This small molecule binds to this protein.
Small molecule (SMILES): Fc1cccc(CCNCCNc2ccnc(-n3ccnc3)n2)c1

Sequence of chain 1.B:
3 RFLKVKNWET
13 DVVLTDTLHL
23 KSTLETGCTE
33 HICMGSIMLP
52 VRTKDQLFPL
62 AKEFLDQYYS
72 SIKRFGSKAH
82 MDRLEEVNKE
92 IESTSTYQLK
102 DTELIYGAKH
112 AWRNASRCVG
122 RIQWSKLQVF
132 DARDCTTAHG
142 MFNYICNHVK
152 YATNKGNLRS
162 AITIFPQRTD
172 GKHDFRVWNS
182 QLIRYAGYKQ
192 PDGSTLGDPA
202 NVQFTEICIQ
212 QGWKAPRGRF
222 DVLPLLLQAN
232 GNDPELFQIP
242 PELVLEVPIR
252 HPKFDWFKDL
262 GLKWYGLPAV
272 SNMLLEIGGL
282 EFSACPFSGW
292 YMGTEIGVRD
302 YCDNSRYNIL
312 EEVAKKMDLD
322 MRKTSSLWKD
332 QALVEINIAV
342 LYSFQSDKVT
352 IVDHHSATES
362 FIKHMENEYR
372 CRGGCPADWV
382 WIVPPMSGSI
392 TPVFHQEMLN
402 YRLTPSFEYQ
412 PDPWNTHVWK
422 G

Sequence of chain 1.A:
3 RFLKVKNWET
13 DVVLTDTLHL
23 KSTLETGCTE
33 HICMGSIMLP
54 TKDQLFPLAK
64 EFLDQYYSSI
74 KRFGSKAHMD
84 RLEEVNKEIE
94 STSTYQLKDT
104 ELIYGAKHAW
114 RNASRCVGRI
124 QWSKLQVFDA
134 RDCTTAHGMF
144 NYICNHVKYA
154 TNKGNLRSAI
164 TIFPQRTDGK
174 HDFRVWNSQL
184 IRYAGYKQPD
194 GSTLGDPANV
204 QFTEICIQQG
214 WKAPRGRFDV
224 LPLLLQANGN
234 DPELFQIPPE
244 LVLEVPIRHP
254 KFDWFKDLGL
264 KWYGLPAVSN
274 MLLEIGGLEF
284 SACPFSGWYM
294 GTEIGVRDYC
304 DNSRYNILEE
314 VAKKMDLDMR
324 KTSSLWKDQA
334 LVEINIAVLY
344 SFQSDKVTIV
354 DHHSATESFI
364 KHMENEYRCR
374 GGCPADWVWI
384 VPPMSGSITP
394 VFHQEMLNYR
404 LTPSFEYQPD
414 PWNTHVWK

Binding-site contacts:
Ligand atom C22 contacts residue HEM1 of chain 1.H at 3.2 Å.
Ligand atom F7' contacts residue MET40 of chain 1.B at 3.0 Å.
Ligand atom C18 contacts residue GLN182 of chain 1.B at 4.0 Å.
Ligand atom C12 contacts residue GLU296 of chain 1.B at 3.9 Å.
Ligand atom N11 contacts residue VAL271 of chain 1.B at 3.7 Å.
Ligand atom N13 contacts residue GLU296 of chain 1.B at 3.9 Å.
Ligand atom N11 contacts residue PRO269 of chain 1.B at 3.3 Å.
Ligand atom C16 contacts residue PRO269 of chain 1.B at 3.7 Å (hydrophobic).
Ligand atom C02 contacts residue HEM1 of chain 1.H at 3.2 Å.
Ligand atom N17 contacts residue HEM1 of chain 1.H at 2.8 Å (h-bond).
Ligand atom C4' contacts residue LEU41 of chain 1.B at 3.8 Å (hydrophobic).
Ligand atom N13 contacts residue HEM1 of chain 1.H at 3.8 Å.
Ligand atom F7' contacts residue TYR410 of chain 1.B at 3.8 Å.
Ligand atom C2' contacts residue TYR410 of chain 1.B at 3.6 Å (hydrophobic).
Ligand atom C16 contacts residue VAL271 of chain 1.B at 4.0 Å (hydrophobic).
Ligand atom C3' contacts residue MET40 of chain 1.B at 3.6 Å (hydrophobic).
Ligand atom N11 contacts residue ALA270 of chain 1.B at 3.9 Å.
Ligand atom C14 contacts residue HEM1 of chain 1.H at 3.8 Å.
Ligand atom C5' contacts residue TRP10 of chain 1.A at 3.8 Å (hydrophobic).
Ligand atom C04 contacts residue PRO269 of chain 1.B at 3.5 Å (hydrophobic).
Ligand atom C2' contacts residue MET40 of chain 1.B at 3.9 Å (hydrophobic).
Ligand atom C19 contacts residue HEM1 of chain 1.H at 3.3 Å.
Ligand atom C05 contacts residue PHE288 of chain 1.B at 4.0 Å (hydrophobic).
Ligand atom C4' contacts residue TRP10 of chain 1.A at 3.9 Å (hydrophobic).
Ligand atom C3' contacts residue LEU41 of chain 1.B at 3.8 Å (hydrophobic).
Ligand atom F7' contacts residue LEU41 of chain 1.B at 3.1 Å.
Ligand atom C5' contacts residue MET40 of chain 1.B at 4.0 Å (hydrophobic).
Ligand atom C12 contacts residue VAL271 of chain 1.B at 3.4 Å (hydrophobic).
Ligand atom N20 contacts residue HEM1 of chain 1.H at 3.0 Å (h-bond).
Ligand atom C16 contacts residue GLN182 of chain 1.B at 3.3 Å.
Ligand atom N03 contacts residue VAL271 of chain 1.B at 3.8 Å.
Ligand atom C18 contacts residue HEM1 of chain 1.H at 3.6 Å.
Ligand atom N13 contacts residue VAL271 of chain 1.B at 3.4 Å.
Ligand atom F7' contacts residue ARG118 of chain 1.B at 3.6 Å.
Ligand atom N01 contacts residue HEM1 of chain 1.H at 2.3 Å.
Ligand atom C4' contacts residue MET40 of chain 1.B at 3.6 Å (hydrophobic).
Ligand atom C21 contacts residue HEM1 of chain 1.H at 3.9 Å.
Ligand atom C05 contacts residue HEM1 of chain 1.H at 3.3 Å.
Ligand atom C14 contacts residue VAL271 of chain 1.B at 3.7 Å (hydrophobic).
Ligand atom C15 contacts residue GLN182 of chain 1.B at 3.3 Å.